Binding-site contacts:
Ligand atom O15 contacts residue ARG72 of chain 1.D at 4.0 Å.
Ligand atom C9 contacts residue MET184 of chain 1.D at 3.5 Å (hydrophobic).
Ligand atom O19 contacts residue ARG72 of chain 1.D at 2.3 Å (salt-bridge).
Ligand atom O17 contacts residue ARG72 of chain 1.D at 4.2 Å.
Ligand atom O14 contacts residue ASP185 of chain 1.D at 3.1 Å (salt-bridge).
Ligand atom C13 contacts residue ASP185 of chain 1.D at 4.0 Å.
Ligand atom C10 contacts residue ALA114 of chain 1.D at 3.9 Å (hydrophobic).
Ligand atom C8 contacts residue TYR115 of chain 1.D at 3.6 Å (hydrophobic).
Ligand atom C4 contacts residue ARG72 of chain 1.D at 3.3 Å.
Ligand atom O1 contacts residue ARG72 of chain 1.D at 3.7 Å.
Ligand atom O11 contacts residue MG1 of chain 1.R at 3.2 Å.
Ligand atom O23 contacts residue GLN151 of chain 1.D at 4.1 Å.
Ligand atom C3 contacts residue ARG72 of chain 1.D at 3.6 Å.
Ligand atom C13 contacts residue MG1 of chain 1.T at 3.2 Å.
Ligand atom P16 contacts residue ARG72 of chain 1.D at 3.6 Å.
Ligand atom O17 contacts residue MG1 of chain 1.R at 2.2 Å.
Ligand atom P16 contacts residue MG1 of chain 1.R at 2.6 Å.
Ligand atom C13 contacts residue MG1 of chain 1.R at 3.1 Å.
Ligand atom O14 contacts residue ASP110 of chain 1.D at 3.3 Å (salt-bridge).
Ligand atom C5 contacts residue ARG72 of chain 1.D at 3.9 Å.
Ligand atom O19 contacts residue MG1 of chain 1.R at 4.1 Å.
Ligand atom O14 contacts residue MG1 of chain 1.T at 2.1 Å.
Ligand atom O18 contacts residue MG1 of chain 1.R at 2.5 Å.
Ligand atom O17 contacts residue ASP110 of chain 1.D at 3.7 Å.
Ligand atom O23 contacts residue TYR115 of chain 1.D at 3.8 Å.
Ligand atom C2 contacts residue ARG72 of chain 1.D at 3.6 Å.
Ligand atom N21 contacts residue ARG72 of chain 1.D at 4.1 Å.
Ligand atom O18 contacts residue ALA114 of chain 1.D at 3.5 Å (h-bond).
Ligand atom C12 contacts residue ASP185 of chain 1.D at 4.2 Å.
Ligand atom O14 contacts residue MG1 of chain 1.R at 2.5 Å.
Ligand atom C9 contacts residue TYR115 of chain 1.D at 3.8 Å (hydrophobic).
Ligand atom C12 contacts residue MG1 of chain 1.R at 3.1 Å.
Ligand atom O11 contacts residue ALA114 of chain 1.D at 4.0 Å.
Ligand atom C8 contacts residue MET184 of chain 1.D at 3.9 Å (hydrophobic).
Ligand atom C12 contacts residue ARG72 of chain 1.D at 4.1 Å.
Ligand atom O11 contacts residue ASP185 of chain 1.D at 3.6 Å (salt-bridge).
Ligand atom O18 contacts residue ASP113 of chain 1.D at 3.6 Å.
Ligand atom C7 contacts residue TYR115 of chain 1.D at 3.7 Å (hydrophobic).
Ligand atom O15 contacts residue MG1 of chain 1.T at 3.8 Å.
Ligand atom C20 contacts residue GLN151 of chain 1.D at 3.8 Å.

Sequence of chain 1.D:
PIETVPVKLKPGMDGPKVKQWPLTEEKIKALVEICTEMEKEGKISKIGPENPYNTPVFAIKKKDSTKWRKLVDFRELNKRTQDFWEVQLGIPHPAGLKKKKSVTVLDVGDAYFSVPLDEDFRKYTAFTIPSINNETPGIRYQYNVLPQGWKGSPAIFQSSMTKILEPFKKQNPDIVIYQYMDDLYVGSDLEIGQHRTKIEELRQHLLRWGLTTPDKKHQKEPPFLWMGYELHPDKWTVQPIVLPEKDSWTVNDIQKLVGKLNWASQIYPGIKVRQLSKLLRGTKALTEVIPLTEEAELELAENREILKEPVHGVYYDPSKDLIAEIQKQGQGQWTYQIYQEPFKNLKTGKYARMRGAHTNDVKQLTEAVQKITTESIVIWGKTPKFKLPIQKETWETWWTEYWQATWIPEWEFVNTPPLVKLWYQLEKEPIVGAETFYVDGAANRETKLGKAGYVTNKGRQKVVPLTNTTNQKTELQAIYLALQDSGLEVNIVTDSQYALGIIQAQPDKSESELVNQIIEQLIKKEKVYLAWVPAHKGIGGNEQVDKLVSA

The protein below binds the small molecule below.
Small molecule (SMILES): COC(=O)[C@H](O[C@H]1CC[C@@H](n2cc(C)c(=O)[nH]c2=O)C1)P(=O)(O)O